Sequence of chain 23.A:
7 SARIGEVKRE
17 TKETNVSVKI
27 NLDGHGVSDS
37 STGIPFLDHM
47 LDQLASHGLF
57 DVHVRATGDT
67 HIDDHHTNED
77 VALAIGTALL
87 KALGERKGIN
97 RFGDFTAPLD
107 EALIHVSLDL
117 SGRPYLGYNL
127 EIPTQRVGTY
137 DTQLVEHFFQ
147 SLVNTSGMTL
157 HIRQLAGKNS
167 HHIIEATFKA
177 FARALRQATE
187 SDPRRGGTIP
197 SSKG

Sequence of chain 22.A:
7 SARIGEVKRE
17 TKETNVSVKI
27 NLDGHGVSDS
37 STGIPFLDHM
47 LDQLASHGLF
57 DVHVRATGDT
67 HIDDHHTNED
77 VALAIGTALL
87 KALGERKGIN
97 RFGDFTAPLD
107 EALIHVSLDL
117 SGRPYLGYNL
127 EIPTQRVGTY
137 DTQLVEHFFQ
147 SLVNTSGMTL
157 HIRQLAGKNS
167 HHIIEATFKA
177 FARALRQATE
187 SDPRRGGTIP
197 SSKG

Binding-site contacts:
Ligand atom N2 contacts residue 5LD1 of chain 23.E at 0.8 Å (h-bond).
Ligand atom C5 contacts residue MN1 of chain 23.C at 3.2 Å.
Ligand atom N1 contacts residue MN1 of chain 23.B at 2.2 Å.
Ligand atom N4 contacts residue GLU75 of chain 18.A at 3.1 Å (salt-bridge).
Ligand atom N4 contacts residue MN1 of chain 23.C at 2.2 Å.
Ligand atom O10 contacts residue LYS175 of chain 22.A at 2.8 Å (salt-bridge).
Ligand atom C7 contacts residue 5LD1 of chain 23.E at 0.5 Å.
Ligand atom C5 contacts residue HIS71 of chain 18.A at 3.1 Å.
Ligand atom C3 contacts residue 5LD1 of chain 23.E at 0.6 Å.
Ligand atom O13 contacts residue HIS72 of chain 18.A at 3.2 Å (h-bond).
Ligand atom N1 contacts residue 5LD1 of chain 23.E at 0.4 Å (h-bond).
Ligand atom O11 contacts residue ARG119 of chain 23.A at 2.9 Å (salt-bridge).
Ligand atom O13 contacts residue GLU19 of chain 18.A at 2.7 Å (salt-bridge).
Ligand atom N4 contacts residue HIS71 of chain 18.A at 3.0 Å (h-bond).
Ligand atom O10 contacts residue ARG119 of chain 23.A at 3.0 Å (salt-bridge).
Ligand atom N4 contacts residue 5LD1 of chain 23.E at 0.1 Å (h-bond).
Ligand atom C6 contacts residue 5LD1 of chain 23.E at 1.4 Å.
Ligand atom C5 contacts residue HIS167 of chain 22.A at 3.3 Å.
Ligand atom O12 contacts residue 5LD1 of chain 23.E at 0.3 Å (h-bond).
Ligand atom N4 contacts residue HIS168 of chain 22.A at 3.3 Å (h-bond).
Ligand atom N1 contacts residue HIS167 of chain 22.A at 3.1 Å (h-bond).
Ligand atom C8 contacts residue 5LD1 of chain 23.E at 0.3 Å.
Ligand atom C5 contacts residue 5LD1 of chain 23.E at 0.3 Å.
Ligand atom C5 contacts residue MN1 of chain 23.B at 3.3 Å.
Ligand atom N2 contacts residue MN1 of chain 23.B at 3.3 Å.
Ligand atom N1 contacts residue HIS72 of chain 18.A at 3.3 Å (h-bond).
Ligand atom O10 contacts residue ARG97 of chain 23.A at 2.8 Å (salt-bridge).
Ligand atom O12 contacts residue SER197 of chain 23.A at 2.6 Å (h-bond).
Ligand atom C3 contacts residue MN1 of chain 23.C at 3.2 Å.
Ligand atom N1 contacts residue GLU171 of chain 22.A at 3.1 Å (salt-bridge).
Ligand atom O13 contacts residue MN1 of chain 23.B at 2.4 Å.
Ligand atom P9 contacts residue 5LD1 of chain 23.E at 0.2 Å.
Ligand atom O13 contacts residue 5LD1 of chain 23.E at 0.7 Å (h-bond).
Ligand atom O12 contacts residue ARG97 of chain 23.A at 2.8 Å (salt-bridge).
Ligand atom O11 contacts residue LYS199 of chain 23.A at 2.6 Å (salt-bridge).
Ligand atom O11 contacts residue 5LD1 of chain 23.E at 0.1 Å (h-bond).
Ligand atom C7 contacts residue GLU19 of chain 18.A at 3.4 Å.
Ligand atom O13 contacts residue GLU171 of chain 22.A at 3.4 Å (salt-bridge).
Ligand atom O10 contacts residue 5LD1 of chain 23.E at 0.5 Å (h-bond).
Ligand atom C6 contacts residue GLU171 of chain 22.A at 3.2 Å.

Sequence of chain 18.A:
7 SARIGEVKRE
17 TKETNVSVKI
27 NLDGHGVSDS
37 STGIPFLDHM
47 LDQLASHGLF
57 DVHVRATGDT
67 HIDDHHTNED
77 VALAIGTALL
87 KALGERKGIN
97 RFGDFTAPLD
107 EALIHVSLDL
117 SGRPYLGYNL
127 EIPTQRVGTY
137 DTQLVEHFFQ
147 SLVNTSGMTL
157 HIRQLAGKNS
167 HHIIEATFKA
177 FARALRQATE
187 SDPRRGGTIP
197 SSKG

A small-molecule ligand and the protein it binds are described below.
Small molecule (SMILES): O=P(O)(O)C[C@@H](O)Cn1cncn1